Sequence of chain 1.F:
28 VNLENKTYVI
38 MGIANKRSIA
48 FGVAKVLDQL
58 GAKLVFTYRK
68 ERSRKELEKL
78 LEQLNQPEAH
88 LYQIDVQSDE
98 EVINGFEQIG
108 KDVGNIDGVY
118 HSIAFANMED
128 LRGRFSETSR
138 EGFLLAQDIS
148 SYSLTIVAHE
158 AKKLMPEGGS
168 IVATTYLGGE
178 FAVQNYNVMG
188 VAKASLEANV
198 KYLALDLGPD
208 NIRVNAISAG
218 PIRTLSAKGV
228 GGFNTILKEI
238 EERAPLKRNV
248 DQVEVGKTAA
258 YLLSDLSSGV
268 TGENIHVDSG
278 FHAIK

A protein and the small-molecule ligand that binds it are described below.
Small molecule (SMILES): N[C@@H](CCC(=O)O)C(=O)O

Binding-site contacts:
Ligand atom C contacts residue GLY228 of chain 1.F at 4.2 Å.
Ligand atom OE1 contacts residue GLY228 of chain 1.F at 4.4 Å.
Ligand atom OE2 contacts residue ARG129 of chain 1.F at 2.8 Å (salt-bridge).
Ligand atom CA contacts residue ARG129 of chain 1.F at 3.5 Å.
Ligand atom C contacts residue GLY229 of chain 1.F at 3.6 Å.
Ligand atom CG contacts residue ARG129 of chain 1.F at 3.5 Å.
Ligand atom OXT contacts residue GLY229 of chain 1.F at 3.6 Å (h-bond).
Ligand atom O contacts residue ARG129 of chain 1.F at 4.2 Å.
Ligand atom N contacts residue GLY229 of chain 1.F at 3.5 Å (h-bond).
Ligand atom N contacts residue GLY228 of chain 1.F at 4.2 Å.
Ligand atom CA contacts residue GLY229 of chain 1.F at 3.6 Å.
Ligand atom C contacts residue ARG129 of chain 1.F at 4.4 Å.
Ligand atom CB contacts residue ARG129 of chain 1.F at 3.0 Å.
Ligand atom O contacts residue GLY229 of chain 1.F at 4.2 Å.
Ligand atom CD contacts residue ARG129 of chain 1.F at 3.1 Å.
Ligand atom CA contacts residue GLY228 of chain 1.F at 3.6 Å.
Ligand atom O contacts residue GLY228 of chain 1.F at 4.3 Å.
Ligand atom OE1 contacts residue ARG129 of chain 1.F at 3.8 Å.
Ligand atom O contacts residue VAL227 of chain 1.F at 4.5 Å.